A protein and the small-molecule ligand that binds it are described below.
Small molecule (SMILES): Cc1cc(-c2ccc3c(c2)CC[C@@H]3O)cc(C)c1O

Binding-site contacts:
Ligand atom O13 contacts residue LEU52 of chain 1.A at 3.4 Å.
Ligand atom C14 contacts residue PHE107 of chain 1.A at 4.2 Å (hydrophobic).
Ligand atom C05 contacts residue LEU228 of chain 1.A at 4.3 Å (hydrophobic).
Ligand atom C18 contacts residue HIS227 of chain 1.A at 4.2 Å.
Ligand atom O01 contacts residue LEU228 of chain 1.A at 3.6 Å.
Ligand atom C16 contacts residue LEU49 of chain 1.A at 3.6 Å (hydrophobic).
Ligand atom C02 contacts residue HIS227 of chain 1.A at 3.8 Å.
Ligand atom C12 contacts residue ARG97 of chain 1.A at 3.8 Å.
Ligand atom O01 contacts residue HIS227 of chain 1.A at 2.6 Å (h-bond).
Ligand atom C16 contacts residue ALA53 of chain 1.A at 3.9 Å (hydrophobic).
Ligand atom C04 contacts residue THR50 of chain 1.A at 3.6 Å.
Ligand atom C11 contacts residue LEU94 of chain 1.A at 3.6 Å (hydrophobic).
Ligand atom C19 contacts residue MET124 of chain 1.A at 4.1 Å (hydrophobic).
Ligand atom C15 contacts residue ALA53 of chain 1.A at 3.6 Å (hydrophobic).
Ligand atom C05 contacts residue LEU49 of chain 1.A at 4.1 Å (hydrophobic).
Ligand atom C19 contacts residue HIS227 of chain 1.A at 3.7 Å.
Ligand atom C02 contacts residue LEU228 of chain 1.A at 3.7 Å (hydrophobic).
Ligand atom C08 contacts residue PHE107 of chain 1.A at 4.3 Å (hydrophobic).
Ligand atom C04 contacts residue LEU228 of chain 1.A at 3.5 Å (hydrophobic).
Ligand atom C10 contacts residue LEU90 of chain 1.A at 3.3 Å (hydrophobic).
Ligand atom C10 contacts residue MET91 of chain 1.A at 4.2 Å (hydrophobic).
Ligand atom C19 contacts residue ILE127 of chain 1.A at 3.9 Å (hydrophobic).
Ligand atom C03 contacts residue LEU228 of chain 1.A at 3.6 Å (hydrophobic).
Ligand atom C18 contacts residue MET124 of chain 1.A at 4.1 Å (hydrophobic).
Ligand atom C03 contacts residue MET46 of chain 1.A at 4.2 Å (hydrophobic).
Ligand atom C11 contacts residue LEU90 of chain 1.A at 3.5 Å (hydrophobic).
Ligand atom C15 contacts residue LEU49 of chain 1.A at 3.5 Å (hydrophobic).
Ligand atom C04 contacts residue MET46 of chain 1.A at 3.5 Å (hydrophobic).
Ligand atom C11 contacts residue ARG97 of chain 1.A at 3.4 Å.
Ligand atom C09 contacts residue PHE107 of chain 1.A at 4.3 Å (hydrophobic).
Ligand atom C17 contacts residue MET124 of chain 1.A at 4.3 Å (hydrophobic).
Ligand atom C10 contacts residue LEU94 of chain 1.A at 3.7 Å (hydrophobic).
Ligand atom O13 contacts residue GLU56 of chain 1.A at 3.2 Å (salt-bridge).
Ligand atom O13 contacts residue PHE107 of chain 1.A at 3.8 Å.
Ligand atom C18 contacts residue LEU228 of chain 1.A at 4.2 Å (hydrophobic).
Ligand atom C11 contacts residue GLU56 of chain 1.A at 3.3 Å.
Ligand atom C14 contacts residue GLU56 of chain 1.A at 4.2 Å.
Ligand atom C12 contacts residue GLU56 of chain 1.A at 2.9 Å.
Ligand atom O13 contacts residue ARG97 of chain 1.A at 3.4 Å (salt-bridge).
Ligand atom C19 contacts residue GLY224 of chain 1.A at 3.6 Å.

Sequence of chain 1.A:
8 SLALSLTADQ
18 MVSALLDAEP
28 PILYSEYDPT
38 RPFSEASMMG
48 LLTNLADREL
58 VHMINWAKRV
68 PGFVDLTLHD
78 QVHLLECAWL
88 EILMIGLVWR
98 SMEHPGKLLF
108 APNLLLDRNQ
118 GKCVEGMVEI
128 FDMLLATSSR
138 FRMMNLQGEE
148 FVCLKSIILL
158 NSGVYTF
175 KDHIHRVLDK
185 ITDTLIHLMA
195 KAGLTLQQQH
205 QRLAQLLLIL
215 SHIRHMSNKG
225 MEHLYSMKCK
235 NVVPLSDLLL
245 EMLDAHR